Sequence of chain 1.C:
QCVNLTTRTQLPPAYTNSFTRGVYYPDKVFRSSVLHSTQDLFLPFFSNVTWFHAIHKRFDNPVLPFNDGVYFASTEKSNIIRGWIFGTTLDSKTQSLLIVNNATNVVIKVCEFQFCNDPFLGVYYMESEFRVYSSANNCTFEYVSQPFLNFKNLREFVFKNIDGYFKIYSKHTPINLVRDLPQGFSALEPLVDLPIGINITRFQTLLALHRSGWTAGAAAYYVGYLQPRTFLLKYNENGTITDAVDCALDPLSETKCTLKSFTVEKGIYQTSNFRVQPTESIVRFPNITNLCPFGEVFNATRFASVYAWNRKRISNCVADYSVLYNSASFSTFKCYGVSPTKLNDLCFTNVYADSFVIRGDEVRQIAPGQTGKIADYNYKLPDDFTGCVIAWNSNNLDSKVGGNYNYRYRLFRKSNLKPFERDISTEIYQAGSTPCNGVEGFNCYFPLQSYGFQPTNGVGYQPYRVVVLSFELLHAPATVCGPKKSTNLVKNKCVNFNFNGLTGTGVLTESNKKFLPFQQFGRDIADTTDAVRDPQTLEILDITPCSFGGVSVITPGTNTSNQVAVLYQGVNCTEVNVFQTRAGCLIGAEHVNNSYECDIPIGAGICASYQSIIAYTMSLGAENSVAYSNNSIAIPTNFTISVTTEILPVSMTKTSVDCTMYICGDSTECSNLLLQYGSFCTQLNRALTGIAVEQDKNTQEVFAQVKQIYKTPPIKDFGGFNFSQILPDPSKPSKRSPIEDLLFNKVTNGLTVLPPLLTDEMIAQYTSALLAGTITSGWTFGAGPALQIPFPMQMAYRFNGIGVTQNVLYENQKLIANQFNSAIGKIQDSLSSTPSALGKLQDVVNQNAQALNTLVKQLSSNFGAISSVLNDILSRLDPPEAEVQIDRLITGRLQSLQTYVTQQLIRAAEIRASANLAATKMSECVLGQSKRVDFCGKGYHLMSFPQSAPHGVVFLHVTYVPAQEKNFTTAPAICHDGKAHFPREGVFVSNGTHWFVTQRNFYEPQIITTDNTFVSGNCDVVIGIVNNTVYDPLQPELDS

Binding-site contacts:
Ligand atom N2 contacts residue ASN61 of chain 1.C at 2.9 Å (h-bond).
Ligand atom O7 contacts residue ASN61 of chain 1.C at 3.3 Å (h-bond).
Ligand atom C4 contacts residue ASN61 of chain 1.C at 4.2 Å.
Ligand atom O5 contacts residue ASN61 of chain 1.C at 2.4 Å (h-bond).
Ligand atom C3 contacts residue ASN61 of chain 1.C at 3.8 Å.
Ligand atom C7 contacts residue ASN61 of chain 1.C at 3.3 Å.
Ligand atom C5 contacts residue TYR28 of chain 1.C at 3.8 Å (hydrophobic).
Ligand atom C5 contacts residue ASN61 of chain 1.C at 3.7 Å.
Ligand atom C6 contacts residue TYR28 of chain 1.C at 3.7 Å (hydrophobic).
Ligand atom C8 contacts residue ASN61 of chain 1.C at 4.0 Å.
Ligand atom O6 contacts residue TYR28 of chain 1.C at 4.5 Å.
Ligand atom C1 contacts residue ASN61 of chain 1.C at 1.4 Å.
Ligand atom C1 contacts residue TYR28 of chain 1.C at 3.7 Å (hydrophobic).
Ligand atom O5 contacts residue TYR28 of chain 1.C at 3.7 Å.
Ligand atom C2 contacts residue ASN61 of chain 1.C at 2.5 Å.

A protein and the small-molecule ligand that binds it are described below.
Small molecule (SMILES): CC(=O)N[C@@H]1[C@@H](O)[C@H](O)[C@@H](CO)O[C@H]1O